Binding-site contacts:
Ligand atom O1A contacts residue LYS174 of chain 1.D at 3.6 Å.
Ligand atom C6 contacts residue ARG203 of chain 1.D at 3.6 Å.
Ligand atom N6 contacts residue ARG203 of chain 1.D at 3.6 Å.
Ligand atom O1B contacts residue GLY173 of chain 1.D at 2.5 Å (h-bond).
Ligand atom O1A contacts residue ARG203 of chain 1.D at 3.3 Å (salt-bridge).
Ligand atom O1A contacts residue LYS176 of chain 1.D at 2.8 Å (salt-bridge).
Ligand atom O1B contacts residue GLY171 of chain 1.D at 3.5 Å.
Ligand atom PB contacts residue MG1 of chain 1.L at 3.4 Å.
Ligand atom N9 contacts residue ARG203 of chain 1.D at 3.7 Å.
Ligand atom C5 contacts residue ARG203 of chain 1.D at 3.6 Å.
Ligand atom O3B contacts residue ARG303 of chain 1.D at 3.7 Å.
Ligand atom O3G contacts residue GLY379 of chain 1.D at 3.2 Å.
Ligand atom O2B contacts residue MG1 of chain 1.L at 2.2 Å.
Ligand atom O2G contacts residue GLY379 of chain 1.D at 3.6 Å.
Ligand atom O3B contacts residue LYS174 of chain 1.D at 3.4 Å.
Ligand atom O2B contacts residue LYS174 of chain 1.D at 3.6 Å.
Ligand atom O3G contacts residue ARG411 of chain 1.D at 2.9 Å (salt-bridge).
Ligand atom N6 contacts residue ARG202 of chain 1.D at 3.5 Å (salt-bridge).
Ligand atom O3G contacts residue ARG303 of chain 1.D at 2.7 Å (salt-bridge).
Ligand atom C8 contacts residue THR381 of chain 1.D at 3.5 Å.
Ligand atom S1G contacts residue PRO170 of chain 1.D at 3.6 Å.
Ligand atom S1G contacts residue LYS174 of chain 1.D at 3.2 Å (salt-bridge).
Ligand atom O3A contacts residue ARG303 of chain 1.D at 2.9 Å (salt-bridge).
Ligand atom O1A contacts residue GLY173 of chain 1.D at 3.5 Å.
Ligand atom PG contacts residue LYS174 of chain 1.D at 3.7 Å.
Ligand atom O3B contacts residue GLY171 of chain 1.D at 2.8 Å (h-bond).
Ligand atom O2A contacts residue ARG203 of chain 1.D at 2.6 Å (salt-bridge).
Ligand atom O2G contacts residue LYS174 of chain 1.D at 3.6 Å (salt-bridge).
Ligand atom O2G contacts residue MG1 of chain 1.L at 2.1 Å.
Ligand atom O1B contacts residue LYS174 of chain 1.D at 2.8 Å (salt-bridge).
Ligand atom O1B contacts residue CYS172 of chain 1.D at 3.2 Å (h-bond).
Ligand atom N7 contacts residue ARG203 of chain 1.D at 3.7 Å.
Ligand atom O5' contacts residue GLY173 of chain 1.D at 3.4 Å.
Ligand atom O4' contacts residue ARG203 of chain 1.D at 3.4 Å (salt-bridge).
Ligand atom S1G contacts residue ARG411 of chain 1.D at 3.4 Å (salt-bridge).
Ligand atom O2B contacts residue THR175 of chain 1.D at 3.1 Å (h-bond).
Ligand atom PA contacts residue ARG203 of chain 1.D at 3.5 Å.
Ligand atom O1A contacts residue THR175 of chain 1.D at 3.0 Å (h-bond).
Ligand atom PG contacts residue MG1 of chain 1.L at 3.4 Å.
Ligand atom O2G contacts residue GLU242 of chain 1.D at 3.5 Å (salt-bridge).

Sequence of chain 1.D:
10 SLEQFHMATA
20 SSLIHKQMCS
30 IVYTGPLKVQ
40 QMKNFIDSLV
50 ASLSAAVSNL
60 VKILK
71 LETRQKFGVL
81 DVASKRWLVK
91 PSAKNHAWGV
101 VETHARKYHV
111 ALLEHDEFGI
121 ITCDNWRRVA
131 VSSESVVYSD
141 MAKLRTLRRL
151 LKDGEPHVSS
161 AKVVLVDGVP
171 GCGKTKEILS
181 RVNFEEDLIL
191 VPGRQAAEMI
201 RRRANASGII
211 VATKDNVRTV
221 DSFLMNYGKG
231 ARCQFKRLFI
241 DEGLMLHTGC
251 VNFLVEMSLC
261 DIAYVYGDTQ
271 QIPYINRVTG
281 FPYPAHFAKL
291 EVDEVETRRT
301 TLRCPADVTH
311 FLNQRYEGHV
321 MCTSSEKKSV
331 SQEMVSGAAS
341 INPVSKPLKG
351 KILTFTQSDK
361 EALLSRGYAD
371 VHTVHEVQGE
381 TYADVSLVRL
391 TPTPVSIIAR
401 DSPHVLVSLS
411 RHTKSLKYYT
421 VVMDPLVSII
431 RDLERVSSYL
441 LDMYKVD

A protein and the small-molecule ligand that binds it are described below.
Small molecule (SMILES): Nc1ncnc2c1ncn2[C@@H]1O[C@H](COP(=O)(O)OP(=O)(O)OP(O)(O)=S)[C@@H](O)[C@H]1O